Binding-site contacts:
Ligand atom OE1 contacts residue THR69 of chain 1.A at 2.6 Å (h-bond).
Ligand atom C contacts residue TYR7 of chain 1.A at 3.1 Å (hydrophobic).
Ligand atom O contacts residue TYR7 of chain 1.A at 3.5 Å.
Ligand atom C contacts residue TYR84 of chain 1.A at 3.5 Å (hydrophobic).
Ligand atom OH contacts residue TYR74 of chain 1.A at 3.4 Å (h-bond).
Ligand atom N contacts residue SER77 of chain 1.A at 2.9 Å (h-bond).
Ligand atom O contacts residue ILE66 of chain 1.A at 3.4 Å.
Ligand atom O contacts residue TYR84 of chain 1.A at 3.4 Å (h-bond).
Ligand atom CD2 contacts residue TRP167 of chain 1.A at 3.5 Å (hydrophobic).
Ligand atom CG contacts residue ASN63 of chain 1.A at 3.5 Å.
Ligand atom CD contacts residue THR69 of chain 1.A at 3.2 Å.
Ligand atom O contacts residue ASN80 of chain 1.A at 3.0 Å (h-bond).
Ligand atom CG contacts residue THR69 of chain 1.A at 3.5 Å.
Ligand atom O contacts residue TYR159 of chain 1.A at 2.5 Å (h-bond).
Ligand atom CB contacts residue THR73 of chain 1.A at 3.5 Å.
Ligand atom N contacts residue TYR171 of chain 1.A at 2.7 Å (h-bond).
Ligand atom CD contacts residue TYR7 of chain 1.A at 3.4 Å (hydrophobic).
Ligand atom CA contacts residue TYR99 of chain 1.A at 3.3 Å (hydrophobic).
Ligand atom N contacts residue TYR99 of chain 1.A at 2.9 Å (h-bond).
Ligand atom O contacts residue TYR159 of chain 1.A at 3.5 Å.
Ligand atom OH contacts residue SER116 of chain 1.A at 2.7 Å (h-bond).
Ligand atom O contacts residue GLN65 of chain 1.A at 2.8 Å (h-bond).
Ligand atom CD contacts residue ASN63 of chain 1.A at 3.1 Å.
Ligand atom CB contacts residue LEU81 of chain 1.A at 3.5 Å (hydrophobic).
Ligand atom O contacts residue TRP147 of chain 1.A at 3.0 Å (h-bond).
Ligand atom CD1 contacts residue SER77 of chain 1.A at 3.2 Å.
Ligand atom O contacts residue LYS146 of chain 1.A at 2.9 Å (salt-bridge).
Ligand atom O contacts residue LYS146 of chain 1.A at 3.3 Å.
Ligand atom CB contacts residue SER77 of chain 1.A at 3.5 Å.
Ligand atom OXT contacts residue THR143 of chain 1.A at 2.8 Å (h-bond).
Ligand atom CG contacts residue LEU163 of chain 1.A at 3.5 Å (hydrophobic).
Ligand atom OXT contacts residue TYR84 of chain 1.A at 2.8 Å (h-bond).
Ligand atom N contacts residue TYR7 of chain 1.A at 2.8 Å (h-bond).
Ligand atom OE1 contacts residue ARG97 of chain 1.A at 2.9 Å (salt-bridge).
Ligand atom N contacts residue TYR7 of chain 1.A at 3.2 Å (h-bond).
Ligand atom O contacts residue THR69 of chain 1.A at 3.4 Å.
Ligand atom CB contacts residue TYR99 of chain 1.A at 3.2 Å (hydrophobic).
Ligand atom CD2 contacts residue THR73 of chain 1.A at 3.3 Å.
Ligand atom CA contacts residue TYR7 of chain 1.A at 3.1 Å (hydrophobic).
Ligand atom CA contacts residue TYR171 of chain 1.A at 3.5 Å (hydrophobic).

Sequence of chain 1.A:
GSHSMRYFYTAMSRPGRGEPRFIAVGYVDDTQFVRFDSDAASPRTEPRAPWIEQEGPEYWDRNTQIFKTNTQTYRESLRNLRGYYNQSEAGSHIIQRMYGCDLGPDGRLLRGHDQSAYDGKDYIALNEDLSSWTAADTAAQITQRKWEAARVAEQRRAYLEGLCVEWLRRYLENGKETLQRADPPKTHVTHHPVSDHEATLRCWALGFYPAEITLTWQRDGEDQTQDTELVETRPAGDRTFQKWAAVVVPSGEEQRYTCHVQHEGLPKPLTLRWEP

A protein and the small-molecule ligand that binds it are described below.
Small molecule (SMILES): CC(C)C[C@H](NC(=O)[C@H](CCC(N)=O)NC(=O)CNC(=O)[C@H](CCC(N)=O)NC(=O)[C@@H]1CCCN1C(=O)[C@H](C)NC(=O)[C@@H]1CCCN1C(=O)[C@H](CCC(=O)O)NC(=O)[C@@H]1CCCN1C(=O)[C@@H](N)CC(C)C)C(=O)N[C@H](C(=O)N[C@@H](C)C(=O)N[C@@H](Cc1ccc(O)cc1)C(=O)O)[C@@H](C)O